Binding-site contacts:
Ligand atom C5 contacts residue SER284 of chain 5.B at 4.5 Å.
Ligand atom C6 contacts residue ASN318 of chain 5.B at 3.2 Å.
Ligand atom N2 contacts residue GLU305 of chain 1.A at 4.4 Å.
Ligand atom O7 contacts residue GLU305 of chain 1.A at 2.4 Å (salt-bridge).
Ligand atom O6 contacts residue ASN318 of chain 5.B at 2.9 Å (h-bond).
Ligand atom O5 contacts residue SER284 of chain 5.B at 4.2 Å.
Ligand atom C8 contacts residue GLU305 of chain 1.A at 4.5 Å.
Ligand atom C7 contacts residue GLU305 of chain 1.A at 3.6 Å.
Ligand atom C6 contacts residue SER284 of chain 5.B at 3.4 Å.
Ligand atom O6 contacts residue SER284 of chain 5.B at 2.4 Å (h-bond).

Sequence of chain 5.B:
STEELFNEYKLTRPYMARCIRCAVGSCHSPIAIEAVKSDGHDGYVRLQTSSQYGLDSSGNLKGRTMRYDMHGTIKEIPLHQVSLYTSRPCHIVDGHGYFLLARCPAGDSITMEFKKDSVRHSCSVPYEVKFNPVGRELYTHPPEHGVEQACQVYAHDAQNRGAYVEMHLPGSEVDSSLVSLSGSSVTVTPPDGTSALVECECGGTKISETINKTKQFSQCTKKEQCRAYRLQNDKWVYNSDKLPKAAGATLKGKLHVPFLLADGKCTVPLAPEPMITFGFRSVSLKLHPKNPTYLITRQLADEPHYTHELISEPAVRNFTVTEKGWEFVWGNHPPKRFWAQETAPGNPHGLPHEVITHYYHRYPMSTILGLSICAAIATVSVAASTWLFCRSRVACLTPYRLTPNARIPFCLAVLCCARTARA

Sequence of chain 1.A:
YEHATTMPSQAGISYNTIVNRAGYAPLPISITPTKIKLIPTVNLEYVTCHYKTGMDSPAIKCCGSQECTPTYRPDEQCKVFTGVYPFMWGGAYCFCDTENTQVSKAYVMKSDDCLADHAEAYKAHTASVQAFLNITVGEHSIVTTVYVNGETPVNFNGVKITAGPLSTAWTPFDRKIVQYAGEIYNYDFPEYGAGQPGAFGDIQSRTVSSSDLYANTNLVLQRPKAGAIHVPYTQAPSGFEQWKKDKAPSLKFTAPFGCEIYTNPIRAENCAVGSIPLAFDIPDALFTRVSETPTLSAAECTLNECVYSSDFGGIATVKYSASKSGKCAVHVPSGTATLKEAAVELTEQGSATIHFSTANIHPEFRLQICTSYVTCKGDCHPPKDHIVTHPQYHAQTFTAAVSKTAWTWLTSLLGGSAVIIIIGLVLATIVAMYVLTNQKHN

This protein binds this small molecule.
Small molecule (SMILES): CC(=O)N[C@@H]1[C@@H](O)[C@H](O)[C@@H](CO)O[C@H]1O